Sequence of chain 1.H:
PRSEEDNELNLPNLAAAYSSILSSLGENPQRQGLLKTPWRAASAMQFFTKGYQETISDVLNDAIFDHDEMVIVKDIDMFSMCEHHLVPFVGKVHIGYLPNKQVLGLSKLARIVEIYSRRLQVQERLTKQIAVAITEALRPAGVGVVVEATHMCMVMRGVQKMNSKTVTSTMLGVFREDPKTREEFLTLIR

Sequence of chain 1.G:
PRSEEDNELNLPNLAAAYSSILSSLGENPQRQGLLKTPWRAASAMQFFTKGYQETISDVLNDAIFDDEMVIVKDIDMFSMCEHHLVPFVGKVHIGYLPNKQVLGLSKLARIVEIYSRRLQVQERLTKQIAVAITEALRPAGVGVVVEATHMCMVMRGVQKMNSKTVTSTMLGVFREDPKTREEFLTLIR

A protein and the small-molecule ligand that binds it are described below.
Small molecule (SMILES): Nc1nc2c(ccn2[C@@H]2O[C@H](COP(=O)(O)OP(=O)(O)OP(=O)(O)O)[C@@H](O)[C@H]2O)c(=O)[nH]1

Binding-site contacts:
Ligand atom O13 contacts residue GLN141 of chain 1.G at 2.8 Å (h-bond).
Ligand atom O13 contacts residue VAL140 of chain 1.G at 3.2 Å.
Ligand atom O13 contacts residue HIS169 of chain 1.G at 3.5 Å.
Ligand atom C4 contacts residue CYS100 of chain 1.G at 3.6 Å (hydrophobic).
Ligand atom O11 contacts residue SER125 of chain 1.H at 2.8 Å (h-bond).
Ligand atom N3 contacts residue LEU124 of chain 1.H at 3.4 Å.
Ligand atom P2 contacts residue ARG175 of chain 1.G at 3.6 Å.
Ligand atom C7 contacts residue ARG56 of chain 1.D at 3.5 Å.
Ligand atom O10 contacts residue LYS126 of chain 1.H at 3.1 Å (salt-bridge).
Ligand atom O3 contacts residue ASN77 of chain 1.H at 2.8 Å (h-bond).
Ligand atom O5 contacts residue ARG175 of chain 1.G at 3.3 Å (salt-bridge).
Ligand atom O12 contacts residue SER125 of chain 1.H at 3.0 Å (h-bond).
Ligand atom N contacts residue LEU122 of chain 1.H at 2.9 Å (h-bond).
Ligand atom O9 contacts residue ARG175 of chain 1.G at 2.9 Å (salt-bridge).
Ligand atom C contacts residue LEU124 of chain 1.H at 3.4 Å (hydrophobic).
Ligand atom N contacts residue GLU142 of chain 1.G at 3.2 Å (salt-bridge).
Ligand atom C4 contacts residue HIS102 of chain 1.G at 3.5 Å.
Ligand atom O10 contacts residue SER125 of chain 1.H at 2.4 Å (h-bond).
Ligand atom C10 contacts residue LEU124 of chain 1.H at 3.4 Å (hydrophobic).
Ligand atom O8 contacts residue ARG129 of chain 1.H at 2.9 Å (salt-bridge).
Ligand atom O2 contacts residue ARG56 of chain 1.D at 3.2 Å.
Ligand atom N1 contacts residue PHE81 of chain 1.H at 3.5 Å.
Ligand atom O3 contacts residue LYS126 of chain 1.H at 2.9 Å (salt-bridge).
Ligand atom O13 contacts residue LEU124 of chain 1.H at 3.5 Å.
Ligand atom O contacts residue PHE81 of chain 1.H at 3.3 Å.
Ligand atom O5 contacts residue HIS103 of chain 1.G at 2.6 Å (h-bond).
Ligand atom O11 contacts residue LYS126 of chain 1.H at 3.3 Å.
Ligand atom O7 contacts residue LYS126 of chain 1.H at 3.5 Å (salt-bridge).
Ligand atom P2 contacts residue SER125 of chain 1.H at 3.5 Å.
Ligand atom O9 contacts residue HIS103 of chain 1.G at 3.6 Å.
Ligand atom C8 contacts residue SER125 of chain 1.H at 3.4 Å.
Ligand atom O4 contacts residue ARG56 of chain 1.D at 3.3 Å.
Ligand atom N1 contacts residue LEU124 of chain 1.H at 3.2 Å (h-bond).
Ligand atom N3 contacts residue GLU142 of chain 1.G at 3.0 Å (salt-bridge).
Ligand atom O10 contacts residue ARG129 of chain 1.H at 3.0 Å (salt-bridge).
Ligand atom N1 contacts residue GLY123 of chain 1.H at 3.5 Å.
Ligand atom O9 contacts residue SER125 of chain 1.H at 3.5 Å (h-bond).
Ligand atom O8 contacts residue ARG175 of chain 1.G at 2.7 Å (salt-bridge).
Ligand atom C3 contacts residue CYS100 of chain 1.G at 3.6 Å (hydrophobic).
Ligand atom O11 contacts residue GLY123 of chain 1.H at 3.5 Å.

Sequence of chain 1.D:
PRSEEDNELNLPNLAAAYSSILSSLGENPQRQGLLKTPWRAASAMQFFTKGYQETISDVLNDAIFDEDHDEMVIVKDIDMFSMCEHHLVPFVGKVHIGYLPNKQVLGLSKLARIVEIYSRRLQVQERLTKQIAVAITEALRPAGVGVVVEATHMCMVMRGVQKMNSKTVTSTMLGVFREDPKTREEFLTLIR